Sequence of chain 1.G:
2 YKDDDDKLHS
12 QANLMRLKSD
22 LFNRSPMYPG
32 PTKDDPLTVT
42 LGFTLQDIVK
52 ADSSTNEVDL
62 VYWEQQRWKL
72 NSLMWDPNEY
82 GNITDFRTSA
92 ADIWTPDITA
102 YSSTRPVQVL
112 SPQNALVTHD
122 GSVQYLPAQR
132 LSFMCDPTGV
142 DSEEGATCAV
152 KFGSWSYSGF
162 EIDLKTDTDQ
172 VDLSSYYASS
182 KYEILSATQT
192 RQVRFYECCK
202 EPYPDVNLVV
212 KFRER

Binding-site contacts:
Ligand atom C3 contacts residue ASN83 of chain 1.F at 4.1 Å.
Ligand atom O5 contacts residue ASN83 of chain 1.F at 2.7 Å (h-bond).
Ligand atom C6 contacts residue ASN83 of chain 1.F at 4.4 Å.
Ligand atom C7 contacts residue ASN83 of chain 1.F at 3.8 Å.
Ligand atom N2 contacts residue ASN83 of chain 1.F at 3.6 Å.
Ligand atom C4 contacts residue ASN83 of chain 1.F at 4.3 Å.
Ligand atom O6 contacts residue LYS34 of chain 1.G at 3.9 Å.
Ligand atom C1 contacts residue ASN83 of chain 1.F at 2.8 Å.
Ligand atom C2 contacts residue ASN83 of chain 1.F at 2.9 Å.
Ligand atom C8 contacts residue ASN83 of chain 1.F at 3.0 Å.
Ligand atom O6 contacts residue ASN83 of chain 1.F at 4.2 Å.
Ligand atom C5 contacts residue ASN83 of chain 1.F at 3.9 Å.

A protein and the small-molecule ligand that binds it are described below.
Small molecule (SMILES): CC(=O)N[C@@H]1[C@@H](O)[C@H](O)[C@@H](CO)O[C@H]1O

Sequence of chain 1.F:
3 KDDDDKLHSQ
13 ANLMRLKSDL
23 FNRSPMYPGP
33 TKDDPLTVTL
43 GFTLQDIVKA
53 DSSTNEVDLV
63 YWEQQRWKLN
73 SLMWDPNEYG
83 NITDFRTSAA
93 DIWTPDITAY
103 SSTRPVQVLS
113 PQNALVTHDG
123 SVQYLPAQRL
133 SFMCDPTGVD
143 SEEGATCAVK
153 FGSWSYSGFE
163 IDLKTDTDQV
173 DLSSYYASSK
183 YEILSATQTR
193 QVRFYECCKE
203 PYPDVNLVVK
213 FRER